This small molecule binds to this protein.
Small molecule (SMILES): O=C(O)c1cc(/N=N/c2ccc(S(=O)(=O)Nc3ccccn3)cc2)ccc1O

Binding-site contacts:
Ligand atom C3 contacts residue VAL11 of chain 1.A at 3.3 Å (hydrophobic).
Ligand atom O3 contacts residue ILE105 of chain 1.A at 3.0 Å.
Ligand atom C15 contacts residue ILE105 of chain 1.A at 3.3 Å (hydrophobic).
Ligand atom C17 contacts residue TYR109 of chain 1.A at 3.9 Å (hydrophobic).
Ligand atom C8 contacts residue GLY206 of chain 1.A at 4.0 Å.
Ligand atom N4 contacts residue TYR109 of chain 1.A at 3.6 Å (h-bond).
Ligand atom C14 contacts residue ILE105 of chain 1.A at 3.8 Å (hydrophobic).
Ligand atom C14 contacts residue GSH1 of chain 1.C at 3.7 Å.
Ligand atom O5 contacts residue ILE105 of chain 1.A at 3.0 Å.
Ligand atom N2 contacts residue GLY206 of chain 1.A at 3.9 Å.
Ligand atom C5 contacts residue GLY206 of chain 1.A at 3.6 Å.
Ligand atom C18 contacts residue GSH1 of chain 1.C at 3.4 Å.
Ligand atom C1 contacts residue GLY206 of chain 1.A at 3.8 Å.
Ligand atom C8 contacts residue PHE9 of chain 1.A at 3.6 Å (hydrophobic).
Ligand atom O4 contacts residue ARG14 of chain 1.A at 3.4 Å.
Ligand atom O5 contacts residue GSH1 of chain 1.C at 3.7 Å.
Ligand atom C16 contacts residue TYR109 of chain 1.A at 3.9 Å (hydrophobic).
Ligand atom C7 contacts residue GLY206 of chain 1.A at 4.0 Å.
Ligand atom C2 contacts residue VAL11 of chain 1.A at 3.8 Å (hydrophobic).
Ligand atom C2 contacts residue PRO10 of chain 1.A at 3.4 Å (hydrophobic).
Ligand atom C18 contacts residue ILE105 of chain 1.A at 3.6 Å (hydrophobic).
Ligand atom C18 contacts residue ARG14 of chain 1.A at 3.6 Å.
Ligand atom C12 contacts residue TYR109 of chain 1.A at 3.6 Å (hydrophobic).
Ligand atom C5 contacts residue PRO203 of chain 1.A at 3.8 Å (hydrophobic).
Ligand atom C4 contacts residue PRO10 of chain 1.A at 3.6 Å (hydrophobic).
Ligand atom O4 contacts residue GSH1 of chain 1.C at 2.6 Å (h-bond).
Ligand atom O1 contacts residue PHE9 of chain 1.A at 3.6 Å.
Ligand atom C4 contacts residue VAL11 of chain 1.A at 3.5 Å (hydrophobic).
Ligand atom O2 contacts residue VAL36 of chain 1.A at 3.1 Å.
Ligand atom O1 contacts residue VAL36 of chain 1.A at 3.9 Å.
Ligand atom N3 contacts residue GSH1 of chain 1.C at 3.9 Å.
Ligand atom O5 contacts residue ARG14 of chain 1.A at 2.8 Å (salt-bridge).
Ligand atom C3 contacts residue PRO10 of chain 1.A at 3.0 Å (hydrophobic).
Ligand atom O1 contacts residue PRO10 of chain 1.A at 3.7 Å.
Ligand atom N1 contacts residue GLY206 of chain 1.A at 3.0 Å (h-bond).
Ligand atom C13 contacts residue TYR109 of chain 1.A at 3.9 Å (hydrophobic).
Ligand atom C4 contacts residue PRO203 of chain 1.A at 3.0 Å (hydrophobic).
Ligand atom C13 contacts residue GSH1 of chain 1.C at 3.3 Å.
Ligand atom C7 contacts residue PHE9 of chain 1.A at 3.5 Å (hydrophobic).
Ligand atom N3 contacts residue TYR109 of chain 1.A at 3.5 Å (h-bond).

Sequence of chain 1.A:
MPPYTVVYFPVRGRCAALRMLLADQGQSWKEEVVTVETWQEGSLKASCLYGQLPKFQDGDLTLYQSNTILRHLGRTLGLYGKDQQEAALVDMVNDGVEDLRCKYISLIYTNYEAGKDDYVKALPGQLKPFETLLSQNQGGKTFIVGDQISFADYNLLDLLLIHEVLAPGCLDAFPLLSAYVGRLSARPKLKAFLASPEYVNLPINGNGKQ